The small molecule below binds the protein below.
Small molecule (SMILES): Cc1onc(-c2ccc(F)cc2)c1COc1ccc(C(=O)N2CCS(=O)(=O)CC2)cn1

Sequence of chain 1.B:
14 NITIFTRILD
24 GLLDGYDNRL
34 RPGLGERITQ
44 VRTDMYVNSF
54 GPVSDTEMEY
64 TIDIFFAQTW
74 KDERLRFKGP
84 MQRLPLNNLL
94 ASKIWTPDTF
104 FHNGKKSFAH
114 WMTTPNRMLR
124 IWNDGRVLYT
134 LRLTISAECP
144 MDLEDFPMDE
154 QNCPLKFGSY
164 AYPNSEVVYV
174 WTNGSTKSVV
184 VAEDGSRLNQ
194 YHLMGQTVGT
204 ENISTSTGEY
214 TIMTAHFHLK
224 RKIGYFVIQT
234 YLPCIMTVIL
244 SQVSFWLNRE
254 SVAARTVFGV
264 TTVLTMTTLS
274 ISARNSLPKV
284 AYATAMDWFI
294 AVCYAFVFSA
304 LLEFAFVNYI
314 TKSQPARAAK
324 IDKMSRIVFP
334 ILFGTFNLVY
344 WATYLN

Sequence of chain 1.A:
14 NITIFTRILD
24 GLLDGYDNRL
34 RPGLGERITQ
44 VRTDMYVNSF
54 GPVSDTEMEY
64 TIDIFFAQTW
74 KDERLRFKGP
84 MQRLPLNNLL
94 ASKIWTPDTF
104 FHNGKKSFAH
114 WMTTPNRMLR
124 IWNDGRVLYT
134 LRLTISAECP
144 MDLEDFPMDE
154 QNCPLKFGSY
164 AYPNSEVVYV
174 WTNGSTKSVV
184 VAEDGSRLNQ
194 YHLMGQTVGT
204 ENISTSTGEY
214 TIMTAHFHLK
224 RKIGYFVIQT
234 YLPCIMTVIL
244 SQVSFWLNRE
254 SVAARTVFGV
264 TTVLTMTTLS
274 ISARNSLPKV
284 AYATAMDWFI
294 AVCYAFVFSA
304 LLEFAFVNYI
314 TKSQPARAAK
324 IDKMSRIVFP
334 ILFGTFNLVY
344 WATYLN

Binding-site contacts:
Ligand atom C4 contacts residue THR210 of chain 1.B at 3.9 Å.
Ligand atom C8 contacts residue THR208 of chain 1.B at 3.8 Å.
Ligand atom C13 contacts residue TYR49 of chain 1.A at 3.7 Å (hydrophobic).
Ligand atom C16 contacts residue TYR49 of chain 1.A at 3.8 Å (hydrophobic).
Ligand atom N contacts residue THR210 of chain 1.B at 3.3 Å.
Ligand atom C18 contacts residue ASN51 of chain 1.A at 3.4 Å.
Ligand atom C11 contacts residue THR208 of chain 1.B at 3.3 Å.
Ligand atom O4 contacts residue ASN51 of chain 1.A at 3.6 Å (h-bond).
Ligand atom C15 contacts residue THR208 of chain 1.B at 3.5 Å.
Ligand atom C9 contacts residue THR210 of chain 1.B at 3.5 Å.
Ligand atom N contacts residue THR133 of chain 1.A at 3.2 Å.
Ligand atom C9 contacts residue THR208 of chain 1.B at 3.7 Å.
Ligand atom F contacts residue TYR213 of chain 1.B at 3.6 Å.
Ligand atom F contacts residue SER162 of chain 1.B at 3.0 Å.
Ligand atom O1 contacts residue THR208 of chain 1.B at 3.6 Å.
Ligand atom O3 contacts residue HIS105 of chain 1.B at 3.0 Å.
Ligand atom C5 contacts residue TYR163 of chain 1.B at 3.9 Å (hydrophobic).
Ligand atom F contacts residue PHE103 of chain 1.B at 3.7 Å.
Ligand atom F contacts residue HIS105 of chain 1.B at 3.6 Å.
Ligand atom C8 contacts residue TYR213 of chain 1.B at 3.6 Å (hydrophobic).
Ligand atom C2 contacts residue PHE68 of chain 1.A at 3.8 Å (hydrophobic).
Ligand atom C12 contacts residue THR208 of chain 1.B at 3.7 Å.
Ligand atom C6 contacts residue PHE103 of chain 1.B at 3.9 Å (hydrophobic).
Ligand atom N1 contacts residue TYR49 of chain 1.A at 3.6 Å.
Ligand atom C7 contacts residue TYR163 of chain 1.B at 3.9 Å (hydrophobic).
Ligand atom C17 contacts residue TYR49 of chain 1.A at 3.4 Å (hydrophobic).
Ligand atom N1 contacts residue THR208 of chain 1.B at 3.4 Å.
Ligand atom N contacts residue MET121 of chain 1.A at 3.9 Å.
Ligand atom C10 contacts residue TYR49 of chain 1.A at 3.8 Å (hydrophobic).
Ligand atom C1 contacts residue PHE68 of chain 1.A at 3.9 Å (hydrophobic).
Ligand atom O2 contacts residue ILE206 of chain 1.B at 3.7 Å.
Ligand atom C contacts residue PHE68 of chain 1.A at 3.5 Å (hydrophobic).
Ligand atom O contacts residue THR210 of chain 1.B at 3.5 Å.
Ligand atom O3 contacts residue LYS159 of chain 1.B at 3.7 Å.
Ligand atom C13 contacts residue THR208 of chain 1.B at 3.9 Å.
Ligand atom C6 contacts residue TYR163 of chain 1.B at 3.4 Å (hydrophobic).
Ligand atom N2 contacts residue TYR49 of chain 1.A at 3.6 Å.
Ligand atom O contacts residue THR133 of chain 1.A at 3.2 Å.
Ligand atom C12 contacts residue TYR49 of chain 1.A at 3.4 Å (hydrophobic).
Ligand atom C14 contacts residue THR208 of chain 1.B at 3.8 Å.